Binding-site contacts:
Ligand atom C3 contacts residue ASN72 of chain 57.G at 4.0 Å.
Ligand atom C5 contacts residue ASN72 of chain 57.G at 3.7 Å.
Ligand atom C1 contacts residue ALA79 of chain 57.G at 4.3 Å (hydrophobic).
Ligand atom O7 contacts residue GLN81 of chain 57.G at 3.9 Å.
Ligand atom N2 contacts residue ASN72 of chain 57.G at 3.2 Å (h-bond).
Ligand atom O5 contacts residue ASN72 of chain 57.G at 2.4 Å (h-bond).
Ligand atom C7 contacts residue ASN72 of chain 57.G at 3.5 Å.
Ligand atom C5 contacts residue THR74 of chain 57.G at 3.9 Å.
Ligand atom C6 contacts residue THR74 of chain 57.G at 3.7 Å.
Ligand atom O5 contacts residue THR74 of chain 57.G at 4.0 Å.
Ligand atom N2 contacts residue GLN81 of chain 57.G at 4.3 Å.
Ligand atom C8 contacts residue GLN81 of chain 57.G at 3.2 Å.
Ligand atom C7 contacts residue GLN81 of chain 57.G at 3.8 Å.
Ligand atom O7 contacts residue ASN72 of chain 57.G at 3.3 Å (h-bond).
Ligand atom C4 contacts residue ASN72 of chain 57.G at 4.3 Å.
Ligand atom C1 contacts residue ASN72 of chain 57.G at 1.5 Å.
Ligand atom C2 contacts residue ASN72 of chain 57.G at 2.6 Å.

Sequence of chain 57.G:
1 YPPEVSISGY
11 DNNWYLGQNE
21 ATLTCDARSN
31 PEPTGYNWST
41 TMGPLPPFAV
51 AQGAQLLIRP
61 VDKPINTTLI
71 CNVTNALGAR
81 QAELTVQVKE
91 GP

The small molecule below binds the protein below.
Small molecule (SMILES): CC(=O)N[C@@H]1[C@@H](O)[C@H](O)[C@@H](CO)O[C@H]1O